Sequence of chain 4.A:
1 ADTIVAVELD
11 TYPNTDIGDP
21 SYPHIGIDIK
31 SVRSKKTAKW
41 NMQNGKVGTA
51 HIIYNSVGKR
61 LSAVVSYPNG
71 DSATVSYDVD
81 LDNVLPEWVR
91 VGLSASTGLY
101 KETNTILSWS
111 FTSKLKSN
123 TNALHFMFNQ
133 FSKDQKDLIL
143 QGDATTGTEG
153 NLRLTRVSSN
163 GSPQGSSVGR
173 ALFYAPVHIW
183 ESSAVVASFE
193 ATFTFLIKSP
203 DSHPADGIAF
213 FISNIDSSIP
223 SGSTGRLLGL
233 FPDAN

Binding-site contacts:
Ligand atom O3 contacts residue TYR12 of chain 4.A at 3.0 Å.
Ligand atom C4 contacts residue LEU99 of chain 4.A at 3.7 Å (hydrophobic).
Ligand atom C1 contacts residue ALA207 of chain 4.A at 3.5 Å (hydrophobic).
Ligand atom C3 contacts residue ASP208 of chain 4.A at 3.9 Å.
Ligand atom C1 contacts residue GLY227 of chain 4.A at 4.3 Å.
Ligand atom O2 contacts residue ASP208 of chain 4.A at 3.9 Å.
Ligand atom C2 contacts residue TYR12 of chain 4.A at 3.6 Å (hydrophobic).
Ligand atom C2 contacts residue LEU99 of chain 4.A at 3.8 Å (hydrophobic).
Ligand atom O1 contacts residue ALA207 of chain 4.A at 3.0 Å.
Ligand atom O3 contacts residue ASP208 of chain 4.A at 2.9 Å (salt-bridge).
Ligand atom O1 contacts residue LYS101 of chain 4.A at 4.3 Å.
Ligand atom O1 contacts residue GLY98 of chain 4.A at 2.6 Å (h-bond).
Ligand atom O1 contacts residue LEU99 of chain 4.A at 2.9 Å (h-bond).
Ligand atom O2 contacts residue ALA207 of chain 4.A at 2.8 Å.
Ligand atom O4 contacts residue GLY227 of chain 4.A at 4.1 Å.
Ligand atom O2 contacts residue TYR12 of chain 4.A at 3.0 Å.
Ligand atom O1 contacts residue THR97 of chain 4.A at 3.7 Å.
Ligand atom O4 contacts residue LEU99 of chain 4.A at 2.5 Å (h-bond).
Ligand atom C3 contacts residue ASN14 of chain 4.A at 4.1 Å.
Ligand atom O4 contacts residue TYR100 of chain 4.A at 3.9 Å.
Ligand atom O4 contacts residue ASP208 of chain 4.A at 3.5 Å (salt-bridge).
Ligand atom O5 contacts residue GLY98 of chain 4.A at 4.3 Å.
Ligand atom C1 contacts residue LEU99 of chain 4.A at 3.2 Å (hydrophobic).
Ligand atom C4 contacts residue ASP208 of chain 4.A at 4.1 Å.
Ligand atom C4 contacts residue GLY98 of chain 4.A at 4.0 Å.
Ligand atom C5 contacts residue LEU99 of chain 4.A at 3.9 Å (hydrophobic).
Ligand atom C1 contacts residue TYR100 of chain 4.A at 3.6 Å (hydrophobic).
Ligand atom C2 contacts residue TYR100 of chain 4.A at 3.5 Å (hydrophobic).
Ligand atom C3 contacts residue TYR12 of chain 4.A at 3.2 Å (hydrophobic).
Ligand atom O1 contacts residue ASP208 of chain 4.A at 2.8 Å (salt-bridge).
Ligand atom C2 contacts residue ALA207 of chain 4.A at 3.8 Å (hydrophobic).
Ligand atom O1 contacts residue TYR100 of chain 4.A at 2.4 Å (h-bond).
Ligand atom C2 contacts residue ASP208 of chain 4.A at 3.9 Å.
Ligand atom O4 contacts residue GLY98 of chain 4.A at 2.8 Å.
Ligand atom O3 contacts residue ARG228 of chain 4.A at 4.1 Å.
Ligand atom O5 contacts residue LEU99 of chain 4.A at 4.0 Å.
Ligand atom O2 contacts residue TYR100 of chain 4.A at 3.2 Å.
Ligand atom C1 contacts residue ASP208 of chain 4.A at 2.7 Å.
Ligand atom C1 contacts residue GLY98 of chain 4.A at 3.3 Å.
Ligand atom O3 contacts residue ASN14 of chain 4.A at 3.0 Å (h-bond).

A protein and the small-molecule ligand that binds it are described below.
Small molecule (SMILES): OC[C@H]1O[C@@H](O)[C@H](O)[C@@H]1O